Binding-site contacts:
Ligand atom O4 contacts residue ILE79 of chain 28.B at 3.6 Å (h-bond).
Ligand atom O4 contacts residue HIS298 of chain 28.B at 2.9 Å (h-bond).
Ligand atom C10 contacts residue TYR72 of chain 28.B at 4.1 Å (hydrophobic).
Ligand atom C11 contacts residue ASP85 of chain 28.C at 4.0 Å.
Ligand atom C6 contacts residue ASN93 of chain 28.B at 3.2 Å.
Ligand atom C7 contacts residue TYR72 of chain 28.B at 4.3 Å (hydrophobic).
Ligand atom C11 contacts residue TYR72 of chain 28.B at 4.0 Å (hydrophobic).
Ligand atom O6 contacts residue ASN93 of chain 28.B at 3.2 Å (h-bond).
Ligand atom C3 contacts residue ARG77 of chain 28.B at 3.9 Å.
Ligand atom C8 contacts residue ARG77 of chain 28.B at 4.3 Å.
Ligand atom O1A contacts residue TYR72 of chain 28.B at 3.4 Å.
Ligand atom O8 contacts residue TYR72 of chain 28.B at 3.4 Å (h-bond).
Ligand atom O3 contacts residue GLY78 of chain 28.B at 3.4 Å.
Ligand atom C4 contacts residue GLY78 of chain 28.B at 3.6 Å.
Ligand atom C4 contacts residue TYR72 of chain 28.B at 4.1 Å (hydrophobic).
Ligand atom O1A contacts residue ARG77 of chain 28.B at 2.9 Å (salt-bridge).
Ligand atom C5 contacts residue ASN93 of chain 28.B at 4.3 Å.
Ligand atom C5 contacts residue TYR72 of chain 28.B at 3.9 Å (hydrophobic).
Ligand atom O3 contacts residue VAL296 of chain 28.B at 4.0 Å.
Ligand atom C3 contacts residue VAL296 of chain 28.B at 3.5 Å (hydrophobic).
Ligand atom O8 contacts residue ARG77 of chain 28.B at 3.4 Å (salt-bridge).
Ligand atom O1B contacts residue ARG77 of chain 28.B at 3.1 Å (salt-bridge).
Ligand atom C1 contacts residue TYR72 of chain 28.B at 4.1 Å (hydrophobic).
Ligand atom O4 contacts residue VAL296 of chain 28.B at 4.0 Å.
Ligand atom C3 contacts residue GLY78 of chain 28.B at 3.9 Å.
Ligand atom O1B contacts residue ASN80 of chain 28.B at 4.3 Å.
Ligand atom O1B contacts residue TYR72 of chain 28.B at 4.2 Å.
Ligand atom O1B contacts residue SER89 of chain 28.B at 4.1 Å.
Ligand atom O4 contacts residue THR291 of chain 28.B at 3.1 Å.
Ligand atom C4 contacts residue HIS298 of chain 28.B at 3.4 Å.
Ligand atom C2 contacts residue GLY78 of chain 28.B at 4.1 Å.
Ligand atom O4 contacts residue ASN80 of chain 28.B at 4.2 Å.
Ligand atom C6 contacts residue TYR72 of chain 28.B at 4.0 Å (hydrophobic).
Ligand atom C3 contacts residue GLY78 of chain 28.B at 4.1 Å.
Ligand atom O1A contacts residue GLY78 of chain 28.B at 4.0 Å.
Ligand atom C3 contacts residue HIS298 of chain 28.B at 3.4 Å.
Ligand atom C1 contacts residue ARG77 of chain 28.B at 3.4 Å.
Ligand atom O4 contacts residue GLY78 of chain 28.B at 3.0 Å.
Ligand atom N5 contacts residue TYR72 of chain 28.B at 3.1 Å (h-bond).
Ligand atom C4 contacts residue ARG77 of chain 28.B at 4.0 Å.

Sequence of chain 28.C:
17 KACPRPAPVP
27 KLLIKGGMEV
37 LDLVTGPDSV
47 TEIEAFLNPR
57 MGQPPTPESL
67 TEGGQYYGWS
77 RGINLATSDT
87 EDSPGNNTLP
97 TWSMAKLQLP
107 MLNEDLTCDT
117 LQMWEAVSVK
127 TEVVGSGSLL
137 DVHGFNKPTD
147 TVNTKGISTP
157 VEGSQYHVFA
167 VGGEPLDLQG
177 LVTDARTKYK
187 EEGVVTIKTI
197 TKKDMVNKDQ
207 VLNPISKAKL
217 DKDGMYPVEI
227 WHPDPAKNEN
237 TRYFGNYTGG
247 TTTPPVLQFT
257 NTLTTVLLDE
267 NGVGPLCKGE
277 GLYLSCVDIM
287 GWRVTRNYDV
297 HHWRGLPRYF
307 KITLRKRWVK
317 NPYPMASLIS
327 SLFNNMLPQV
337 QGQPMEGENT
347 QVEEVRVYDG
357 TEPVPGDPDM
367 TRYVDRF

A protein and the small-molecule ligand that binds it are described below.
Small molecule (SMILES): CC(=O)N[C@@H]1[C@@H](O[C@@H]2O[C@H](CO)[C@H](O)[C@H](O[C@]3(C(=O)O)C[C@H](O)[C@@H](NC(C)=O)[C@H]([C@H](O)[C@H](O)CO)O3)[C@H]2O)[C@H](O)[C@@H](CO[C@]2(C(=O)O)C[C@H](O)[C@@H](NC(C)=O)[C@H]([C@H](O)[C@H](O)CO)O2)O[C@H]1O

Sequence of chain 28.B:
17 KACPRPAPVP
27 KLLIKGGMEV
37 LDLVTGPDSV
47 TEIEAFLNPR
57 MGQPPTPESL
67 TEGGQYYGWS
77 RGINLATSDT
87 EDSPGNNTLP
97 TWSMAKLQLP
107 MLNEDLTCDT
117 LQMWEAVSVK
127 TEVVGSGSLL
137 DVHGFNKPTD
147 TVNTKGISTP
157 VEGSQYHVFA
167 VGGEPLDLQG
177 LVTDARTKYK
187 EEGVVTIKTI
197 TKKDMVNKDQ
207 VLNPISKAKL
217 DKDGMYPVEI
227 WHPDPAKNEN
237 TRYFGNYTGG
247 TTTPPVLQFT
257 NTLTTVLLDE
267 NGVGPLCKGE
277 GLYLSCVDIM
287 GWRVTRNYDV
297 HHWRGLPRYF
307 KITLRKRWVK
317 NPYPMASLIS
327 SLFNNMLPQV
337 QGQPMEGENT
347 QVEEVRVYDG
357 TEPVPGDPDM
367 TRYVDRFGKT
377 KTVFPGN